Binding-site contacts:
Ligand atom O6 contacts residue HIS392 of chain 1.A at 2.9 Å (h-bond).
Ligand atom O3 contacts residue GLY390 of chain 1.A at 4.3 Å.
Ligand atom N2 contacts residue ASN389 of chain 1.A at 2.7 Å (h-bond).
Ligand atom C8 contacts residue ASN389 of chain 1.A at 3.9 Å.
Ligand atom C3 contacts residue GLY390 of chain 1.A at 4.5 Å.
Ligand atom N2 contacts residue GLY390 of chain 1.A at 3.9 Å.
Ligand atom C8 contacts residue VAL393 of chain 1.A at 3.9 Å (hydrophobic).
Ligand atom C5 contacts residue ASN389 of chain 1.A at 3.6 Å.
Ligand atom C3 contacts residue ASN389 of chain 1.A at 3.7 Å.
Ligand atom C8 contacts residue HIS392 of chain 1.A at 3.4 Å.
Ligand atom C7 contacts residue ASN389 of chain 1.A at 3.7 Å.
Ligand atom O3 contacts residue ASN389 of chain 1.A at 3.8 Å.
Ligand atom N2 contacts residue HIS392 of chain 1.A at 4.0 Å.
Ligand atom C4 contacts residue ASN389 of chain 1.A at 4.2 Å.
Ligand atom C1 contacts residue ASN389 of chain 1.A at 1.4 Å.
Ligand atom C7 contacts residue HIS392 of chain 1.A at 4.2 Å.
Ligand atom O7 contacts residue ASN389 of chain 1.A at 4.2 Å.
Ligand atom C2 contacts residue GLY390 of chain 1.A at 3.5 Å.
Ligand atom C1 contacts residue GLY390 of chain 1.A at 4.3 Å.
Ligand atom C2 contacts residue ASN389 of chain 1.A at 2.5 Å.
Ligand atom O5 contacts residue ASN389 of chain 1.A at 2.3 Å (h-bond).
Ligand atom C6 contacts residue HIS392 of chain 1.A at 3.8 Å.

Sequence of chain 1.A:
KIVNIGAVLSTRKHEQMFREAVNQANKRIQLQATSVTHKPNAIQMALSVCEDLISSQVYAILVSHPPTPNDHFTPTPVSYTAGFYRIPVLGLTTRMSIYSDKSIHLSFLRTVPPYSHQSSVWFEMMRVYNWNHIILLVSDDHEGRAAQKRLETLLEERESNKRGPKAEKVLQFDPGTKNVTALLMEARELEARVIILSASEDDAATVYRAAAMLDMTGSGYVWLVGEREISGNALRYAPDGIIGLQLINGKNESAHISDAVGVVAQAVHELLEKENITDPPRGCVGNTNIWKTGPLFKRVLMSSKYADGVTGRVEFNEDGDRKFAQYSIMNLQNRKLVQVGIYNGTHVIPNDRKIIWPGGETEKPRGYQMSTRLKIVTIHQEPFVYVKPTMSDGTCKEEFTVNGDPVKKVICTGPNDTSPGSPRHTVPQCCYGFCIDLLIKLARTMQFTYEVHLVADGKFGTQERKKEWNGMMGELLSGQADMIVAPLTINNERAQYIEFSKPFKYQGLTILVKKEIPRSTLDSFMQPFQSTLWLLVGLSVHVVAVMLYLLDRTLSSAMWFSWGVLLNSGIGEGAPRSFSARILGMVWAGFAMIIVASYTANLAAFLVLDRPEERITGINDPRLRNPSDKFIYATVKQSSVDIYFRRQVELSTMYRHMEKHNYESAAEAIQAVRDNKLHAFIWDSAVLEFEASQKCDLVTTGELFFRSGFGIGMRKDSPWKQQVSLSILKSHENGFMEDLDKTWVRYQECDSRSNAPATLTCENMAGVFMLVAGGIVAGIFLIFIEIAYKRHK

This small molecule binds to this protein.
Small molecule (SMILES): CC(=O)N[C@H]1[C@H](O[C@H]2[C@H](O)[C@@H](NC(C)=O)CO[C@@H]2CO)O[C@H](CO)[C@@H](O)[C@@H]1O